The small molecule below binds the protein below.
Small molecule (SMILES): CC(=O)N[C@@H]1[C@@H](O)[C@H](O)[C@@H](CO)O[C@H]1O

Binding-site contacts:
Ligand atom C8 contacts residue THR578 of chain 1.B at 4.3 Å.
Ligand atom C2 contacts residue ASN328 of chain 1.B at 2.6 Å.
Ligand atom C3 contacts residue ASN328 of chain 1.B at 3.9 Å.
Ligand atom O7 contacts residue GLN577 of chain 1.B at 3.1 Å (h-bond).
Ligand atom C1 contacts residue ASN328 of chain 1.B at 1.5 Å.
Ligand atom C7 contacts residue GLN577 of chain 1.B at 3.5 Å.
Ligand atom N2 contacts residue ASN328 of chain 1.B at 3.0 Å (h-bond).
Ligand atom C8 contacts residue GLN577 of chain 1.B at 3.5 Å.
Ligand atom C4 contacts residue ASN328 of chain 1.B at 4.3 Å.
Ligand atom C5 contacts residue ASN328 of chain 1.B at 3.7 Å.
Ligand atom C7 contacts residue ASN328 of chain 1.B at 4.2 Å.
Ligand atom O5 contacts residue ASN328 of chain 1.B at 2.3 Å (h-bond).
Ligand atom O7 contacts residue ASN328 of chain 1.B at 4.3 Å.

Sequence of chain 1.B:
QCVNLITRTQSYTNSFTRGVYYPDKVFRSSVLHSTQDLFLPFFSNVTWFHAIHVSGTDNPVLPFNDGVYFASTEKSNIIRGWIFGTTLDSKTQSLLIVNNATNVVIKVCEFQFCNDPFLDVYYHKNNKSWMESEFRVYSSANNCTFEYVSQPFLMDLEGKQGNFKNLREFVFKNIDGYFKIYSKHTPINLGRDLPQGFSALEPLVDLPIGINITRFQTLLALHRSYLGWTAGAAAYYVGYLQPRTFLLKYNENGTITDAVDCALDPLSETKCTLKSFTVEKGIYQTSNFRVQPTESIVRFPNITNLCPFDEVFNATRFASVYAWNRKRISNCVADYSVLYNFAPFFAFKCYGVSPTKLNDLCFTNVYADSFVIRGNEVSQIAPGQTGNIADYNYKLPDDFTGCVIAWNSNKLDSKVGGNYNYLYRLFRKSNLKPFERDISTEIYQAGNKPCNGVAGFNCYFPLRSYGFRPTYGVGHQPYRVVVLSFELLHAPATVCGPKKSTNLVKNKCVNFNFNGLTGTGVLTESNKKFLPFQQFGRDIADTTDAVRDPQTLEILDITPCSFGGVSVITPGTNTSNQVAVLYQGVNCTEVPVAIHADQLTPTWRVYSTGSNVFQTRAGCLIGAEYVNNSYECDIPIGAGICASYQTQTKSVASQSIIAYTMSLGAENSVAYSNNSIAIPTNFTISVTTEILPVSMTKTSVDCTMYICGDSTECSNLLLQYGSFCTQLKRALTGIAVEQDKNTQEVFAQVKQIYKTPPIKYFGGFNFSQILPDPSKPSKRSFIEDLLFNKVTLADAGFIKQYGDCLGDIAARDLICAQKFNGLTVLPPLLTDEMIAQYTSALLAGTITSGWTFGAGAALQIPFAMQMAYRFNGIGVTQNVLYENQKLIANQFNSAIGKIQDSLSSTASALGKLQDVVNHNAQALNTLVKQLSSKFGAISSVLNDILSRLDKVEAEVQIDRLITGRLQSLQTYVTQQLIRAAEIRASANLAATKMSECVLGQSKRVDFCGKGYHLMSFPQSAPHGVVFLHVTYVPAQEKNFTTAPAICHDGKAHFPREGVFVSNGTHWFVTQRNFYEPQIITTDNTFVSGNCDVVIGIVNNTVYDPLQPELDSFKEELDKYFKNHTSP